Sequence of chain 1.B:
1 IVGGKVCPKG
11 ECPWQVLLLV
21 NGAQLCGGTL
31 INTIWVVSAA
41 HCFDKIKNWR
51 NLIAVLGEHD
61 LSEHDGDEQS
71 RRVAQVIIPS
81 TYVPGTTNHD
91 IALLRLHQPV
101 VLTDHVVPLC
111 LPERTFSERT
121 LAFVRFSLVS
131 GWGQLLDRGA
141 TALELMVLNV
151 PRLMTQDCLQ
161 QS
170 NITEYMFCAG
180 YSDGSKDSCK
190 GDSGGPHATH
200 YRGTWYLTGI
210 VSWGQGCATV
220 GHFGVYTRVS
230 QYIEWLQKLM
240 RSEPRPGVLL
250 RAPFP

Binding-site contacts:
Ligand atom N14 contacts residue HIS41 of chain 1.B at 2.9 Å (h-bond).
Ligand atom N13 contacts residue TRP212 of chain 1.B at 3.7 Å.
Ligand atom C5 contacts residue LYS189 of chain 1.B at 3.5 Å.
Ligand atom N13 contacts residue ASP44 of chain 1.B at 2.5 Å (salt-bridge).
Ligand atom C5 contacts residue TRP212 of chain 1.B at 3.7 Å (hydrophobic).
Ligand atom C6 contacts residue LYS189 of chain 1.B at 3.5 Å.
Ligand atom N7 contacts residue SER192 of chain 1.B at 2.9 Å (h-bond).
Ligand atom C1 contacts residue TRP212 of chain 1.B at 3.6 Å (hydrophobic).
Ligand atom C11 contacts residue LYS45 of chain 1.B at 3.7 Å.
Ligand atom C12 contacts residue LYS189 of chain 1.B at 3.8 Å.
Ligand atom C27 contacts residue CYS26 of chain 1.B at 3.8 Å (hydrophobic).
Ligand atom C26 contacts residue SER187 of chain 1.B at 3.3 Å.
Ligand atom O15 contacts residue SER192 of chain 1.B at 2.9 Å (h-bond).
Ligand atom C20 contacts residue HIS41 of chain 1.B at 3.7 Å.
Ligand atom C21 contacts residue HIS41 of chain 1.B at 3.6 Å.
Ligand atom C30 contacts residue ASP44 of chain 1.B at 3.3 Å.
Ligand atom C6 contacts residue TRP212 of chain 1.B at 3.6 Å (hydrophobic).
Ligand atom C12 contacts residue SER211 of chain 1.B at 3.6 Å.
Ligand atom N18 contacts residue SER187 of chain 1.B at 3.5 Å (h-bond).
Ligand atom C11 contacts residue ASP44 of chain 1.B at 3.4 Å.
Ligand atom N7 contacts residue SER211 of chain 1.B at 3.8 Å.
Ligand atom C28 contacts residue CYS42 of chain 1.B at 3.5 Å (hydrophobic).
Ligand atom C23 contacts residue ASP44 of chain 1.B at 3.2 Å.
Ligand atom C12 contacts residue SER192 of chain 1.B at 3.5 Å.
Ligand atom C12 contacts residue TRP212 of chain 1.B at 3.6 Å (hydrophobic).
Ligand atom C19 contacts residue CYS188 of chain 1.B at 3.6 Å (hydrophobic).
Ligand atom C30 contacts residue GLY85 of chain 1.B at 3.3 Å.
Ligand atom N7 contacts residue TRP212 of chain 1.B at 3.5 Å.
Ligand atom C19 contacts residue SER192 of chain 1.B at 3.6 Å.
Ligand atom C32 contacts residue GLY85 of chain 1.B at 3.5 Å.
Ligand atom C26 contacts residue CYS188 of chain 1.B at 3.6 Å (hydrophobic).
Ligand atom C21 contacts residue LYS45 of chain 1.B at 3.7 Å.
Ligand atom N14 contacts residue ASP44 of chain 1.B at 3.2 Å.
Ligand atom O17 contacts residue LYS45 of chain 1.B at 3.4 Å.
Ligand atom C23 contacts residue GLY85 of chain 1.B at 3.6 Å.
Ligand atom C27 contacts residue LEU25 of chain 1.B at 3.6 Å (hydrophobic).
Ligand atom C2 contacts residue HIS41 of chain 1.B at 3.3 Å.
Ligand atom C1 contacts residue LYS189 of chain 1.B at 3.4 Å.
Ligand atom C19 contacts residue SER211 of chain 1.B at 3.3 Å.
Ligand atom O15 contacts residue HIS41 of chain 1.B at 2.7 Å (h-bond).

The protein below binds the small molecule below.
Small molecule (SMILES): Cc1nn(-c2cccc(CNC(=O)Nc3ccccc3)c2)c(O)c1-c1cc2cnccc2[nH]1